Binding-site contacts:
Ligand atom CAY contacts residue GLN203 of chain 1.A at 3.2 Å.
Ligand atom SAI contacts residue ALA308 of chain 1.A at 3.8 Å.
Ligand atom CAC contacts residue LEU256 of chain 1.A at 3.8 Å (hydrophobic).
Ligand atom CAZ contacts residue PHE259 of chain 1.A at 3.6 Å (hydrophobic).
Ligand atom CAS contacts residue GLN203 of chain 1.A at 3.7 Å.
Ligand atom CAE contacts residue LEU256 of chain 1.A at 3.2 Å (hydrophobic).
Ligand atom CBC contacts residue PHE151 of chain 1.A at 3.8 Å (hydrophobic).
Ligand atom CBA contacts residue ILE204 of chain 1.A at 3.6 Å (hydrophobic).
Ligand atom OAJ contacts residue ALA308 of chain 1.A at 2.8 Å (h-bond).
Ligand atom SBD contacts residue LEU103 of chain 1.A at 3.6 Å.
Ligand atom CBC contacts residue CYS309 of chain 1.A at 3.7 Å (hydrophobic).
Ligand atom CAH contacts residue LEU256 of chain 1.A at 3.3 Å (hydrophobic).
Ligand atom SAU contacts residue GLY206 of chain 1.A at 3.8 Å.
Ligand atom CAV contacts residue PHE254 of chain 1.A at 3.6 Å (hydrophobic).
Ligand atom OAL contacts residue ALA308 of chain 1.A at 3.8 Å.
Ligand atom CBB contacts residue ILE204 of chain 1.A at 3.8 Å (hydrophobic).
Ligand atom CBC contacts residue LEU103 of chain 1.A at 3.6 Å (hydrophobic).
Ligand atom OAJ contacts residue PRO307 of chain 1.A at 3.2 Å.
Ligand atom CAG contacts residue TRP257 of chain 1.A at 3.8 Å (hydrophobic).
Ligand atom NAQ contacts residue LEU256 of chain 1.A at 3.6 Å.
Ligand atom SAU contacts residue GLN203 of chain 1.A at 3.5 Å (h-bond).
Ligand atom CAG contacts residue LEU256 of chain 1.A at 3.2 Å (hydrophobic).
Ligand atom SBD contacts residue CYS309 of chain 1.A at 3.6 Å.
Ligand atom CAY contacts residue PHE259 of chain 1.A at 3.5 Å (hydrophobic).
Ligand atom CBA contacts residue GLN203 of chain 1.A at 2.9 Å.
Ligand atom CAH contacts residue VAL295 of chain 1.A at 3.7 Å (hydrophobic).
Ligand atom CAD contacts residue LEU256 of chain 1.A at 3.3 Å (hydrophobic).
Ligand atom NAX contacts residue GLN203 of chain 1.A at 2.8 Å (h-bond).
Ligand atom CAZ contacts residue GLN203 of chain 1.A at 3.5 Å.
Ligand atom CAS contacts residue LEU256 of chain 1.A at 3.8 Å (hydrophobic).
Ligand atom CAR contacts residue LEU256 of chain 1.A at 3.5 Å (hydrophobic).
Ligand atom SAU contacts residue VAL106 of chain 1.A at 3.7 Å.
Ligand atom CBA contacts residue GLY206 of chain 1.A at 3.7 Å.
Ligand atom OAL contacts residue CYS309 of chain 1.A at 2.9 Å (h-bond).
Ligand atom CBB contacts residue LEU103 of chain 1.A at 3.4 Å (hydrophobic).
Ligand atom CAR contacts residue GLN203 of chain 1.A at 3.5 Å.
Ligand atom CAT contacts residue PHE107 of chain 1.A at 3.7 Å (hydrophobic).
Ligand atom CBA contacts residue PHE259 of chain 1.A at 3.8 Å (hydrophobic).
Ligand atom CAH contacts residue TRP257 of chain 1.A at 3.8 Å (hydrophobic).
Ligand atom NAN contacts residue PHE107 of chain 1.A at 3.6 Å.

Sequence of chain 1.A:
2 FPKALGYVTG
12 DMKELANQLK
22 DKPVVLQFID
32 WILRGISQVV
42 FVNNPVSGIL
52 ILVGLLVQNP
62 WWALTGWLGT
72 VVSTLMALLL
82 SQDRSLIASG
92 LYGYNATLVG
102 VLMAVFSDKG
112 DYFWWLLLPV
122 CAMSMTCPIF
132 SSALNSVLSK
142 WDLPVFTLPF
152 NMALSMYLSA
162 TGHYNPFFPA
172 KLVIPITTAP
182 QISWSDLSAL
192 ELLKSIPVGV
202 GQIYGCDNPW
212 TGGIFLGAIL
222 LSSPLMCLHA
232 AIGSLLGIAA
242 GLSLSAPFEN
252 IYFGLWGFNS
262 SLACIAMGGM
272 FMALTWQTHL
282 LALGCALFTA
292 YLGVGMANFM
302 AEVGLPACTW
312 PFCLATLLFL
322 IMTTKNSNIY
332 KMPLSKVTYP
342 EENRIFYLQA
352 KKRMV

This small molecule binds to this protein.
Small molecule (SMILES): CCc1ccc(S(=O)(=O)c2nnn3c2nc(NCc2cccs2)c2sccc23)cc1